Binding-site contacts:
Ligand atom CG2 contacts residue ASN1069 of chain 2.E at 3.3 Å.
Ligand atom C contacts residue THR1065 of chain 2.E at 2.9 Å.
Ligand atom CE2 contacts residue GLN1074 of chain 2.E at 3.2 Å.
Ligand atom CB contacts residue GLN1074 of chain 2.E at 3.3 Å.
Ligand atom O contacts residue THR1065 of chain 2.E at 3.5 Å (h-bond).
Ligand atom OD1 contacts residue LYS431 of chain 2.HD at 2.6 Å (salt-bridge).
Ligand atom CZ contacts residue ASP1073 of chain 2.E at 3.6 Å.
Ligand atom C contacts residue ASN1069 of chain 2.E at 3.7 Å.
Ligand atom NH1 contacts residue ASN1069 of chain 2.E at 2.6 Å (h-bond).
Ligand atom NH2 contacts residue ASP1073 of chain 2.E at 3.0 Å (salt-bridge).
Ligand atom CD2 contacts residue GLN1074 of chain 2.E at 3.2 Å.
Ligand atom CG1 contacts residue PHE1068 of chain 2.E at 3.6 Å (hydrophobic).
Ligand atom NZ contacts residue ASP1073 of chain 2.E at 3.3 Å (salt-bridge).
Ligand atom CZ contacts residue GLN1074 of chain 2.E at 3.4 Å.
Ligand atom N contacts residue ASN1069 of chain 2.E at 3.0 Å (h-bond).
Ligand atom CB contacts residue GLN1074 of chain 2.E at 3.7 Å.
Ligand atom CG2 contacts residue PHE1068 of chain 2.E at 3.6 Å (hydrophobic).
Ligand atom CG contacts residue LYS431 of chain 2.HD at 3.6 Å.
Ligand atom CD contacts residue GLN1074 of chain 2.E at 2.8 Å.
Ligand atom NE contacts residue GLN1074 of chain 2.E at 3.6 Å (h-bond).
Ligand atom O contacts residue ARG1049 of chain 2.E at 3.0 Å.
Ligand atom CA contacts residue THR1065 of chain 2.E at 2.7 Å.
Ligand atom CA contacts residue ASN1069 of chain 2.E at 3.4 Å.
Ligand atom C contacts residue THR1065 of chain 2.E at 3.7 Å.
Ligand atom NH1 contacts residue ASP1073 of chain 2.E at 3.4 Å (salt-bridge).
Ligand atom N contacts residue THR1065 of chain 2.E at 2.3 Å (h-bond).
Ligand atom O contacts residue ASN1069 of chain 2.E at 3.0 Å (h-bond).
Ligand atom CD1 contacts residue ILE1053 of chain 2.E at 3.6 Å (hydrophobic).
Ligand atom CG contacts residue THR1065 of chain 2.E at 3.6 Å.
Ligand atom CG contacts residue GLN1074 of chain 2.E at 3.5 Å.
Ligand atom CD1 contacts residue THR1065 of chain 2.E at 2.6 Å.
Ligand atom CD2 contacts residue ALA1075 of chain 2.E at 3.6 Å (hydrophobic).
Ligand atom CD1 contacts residue LEU1064 of chain 2.E at 3.4 Å (hydrophobic).
Ligand atom CD1 contacts residue PHE1068 of chain 2.E at 3.5 Å (hydrophobic).
Ligand atom CB contacts residue THR1065 of chain 2.E at 3.6 Å.
Ligand atom CD contacts residue ASN1069 of chain 2.E at 3.7 Å.
Ligand atom O contacts residue THR1065 of chain 2.E at 2.7 Å.
Ligand atom CD1 contacts residue ARG1049 of chain 2.E at 3.0 Å.
Ligand atom CA contacts residue THR1065 of chain 2.E at 3.4 Å.
Ligand atom NH1 contacts residue GLN1074 of chain 2.E at 3.8 Å.

Sequence of chain 2.HD:
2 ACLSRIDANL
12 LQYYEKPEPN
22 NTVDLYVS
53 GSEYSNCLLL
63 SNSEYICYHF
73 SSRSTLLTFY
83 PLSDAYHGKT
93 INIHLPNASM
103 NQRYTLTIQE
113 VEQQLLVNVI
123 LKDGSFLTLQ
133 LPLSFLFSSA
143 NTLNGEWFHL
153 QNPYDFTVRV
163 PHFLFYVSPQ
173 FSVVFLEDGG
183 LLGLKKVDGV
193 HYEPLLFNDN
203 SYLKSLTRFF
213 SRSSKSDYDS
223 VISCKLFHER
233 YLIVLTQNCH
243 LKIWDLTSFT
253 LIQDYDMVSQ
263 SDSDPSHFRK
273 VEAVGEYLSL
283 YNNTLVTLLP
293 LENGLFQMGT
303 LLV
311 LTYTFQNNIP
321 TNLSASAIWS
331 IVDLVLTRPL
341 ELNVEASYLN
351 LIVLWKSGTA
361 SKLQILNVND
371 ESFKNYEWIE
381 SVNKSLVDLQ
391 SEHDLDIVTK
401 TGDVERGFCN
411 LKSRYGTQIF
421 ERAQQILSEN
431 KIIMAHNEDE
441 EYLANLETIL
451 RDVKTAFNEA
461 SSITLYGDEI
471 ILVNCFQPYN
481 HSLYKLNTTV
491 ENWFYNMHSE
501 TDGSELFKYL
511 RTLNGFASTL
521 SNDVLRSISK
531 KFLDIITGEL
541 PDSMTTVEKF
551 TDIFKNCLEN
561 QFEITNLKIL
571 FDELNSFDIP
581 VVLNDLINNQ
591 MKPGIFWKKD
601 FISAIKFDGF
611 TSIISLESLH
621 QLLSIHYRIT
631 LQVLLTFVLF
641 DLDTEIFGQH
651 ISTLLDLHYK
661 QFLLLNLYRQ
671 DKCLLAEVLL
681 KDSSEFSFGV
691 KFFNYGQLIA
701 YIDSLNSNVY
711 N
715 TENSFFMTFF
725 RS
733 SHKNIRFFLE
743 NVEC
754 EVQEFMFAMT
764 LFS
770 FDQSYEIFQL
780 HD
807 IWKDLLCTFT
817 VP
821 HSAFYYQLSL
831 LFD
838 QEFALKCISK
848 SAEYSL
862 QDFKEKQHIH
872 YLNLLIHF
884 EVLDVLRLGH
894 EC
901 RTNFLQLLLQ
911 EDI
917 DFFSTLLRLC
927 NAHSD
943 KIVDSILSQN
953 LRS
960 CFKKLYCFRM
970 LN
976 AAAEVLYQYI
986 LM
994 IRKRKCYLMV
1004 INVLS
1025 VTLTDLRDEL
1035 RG

A small-molecule ligand and the protein it binds are described below.
Small molecule (SMILES): CC[C@H](C)[C@H](NC(=O)[C@@H](NC(=O)[C@H](CC(C)C)NC(=O)[C@@H](N)CCCCN)C(C)C)C(=O)N[C@@H](CC(N)=O)C(=O)N[C@@H](CCCCN)C(=O)N[C@@H](CC(=O)O)C(=O)N[C@@H](CCSC)C(=O)N[C@@H](CCCN=C(N)N)C(=O)N[C@H](C(=O)N[C@@H](CC(=O)O)C(=O)N[C@@H](CC(C)C)C(=O)N[C@@H](Cc1ccccc1)C(=O)N[C@@H](CO)C(=O)N1CCC[C@H]1C(=O)N1CCC[C@H]1C(=O)N[C@H](C=O)CC(N)=O)[C@@H](C)O

Sequence of chain 2.E:
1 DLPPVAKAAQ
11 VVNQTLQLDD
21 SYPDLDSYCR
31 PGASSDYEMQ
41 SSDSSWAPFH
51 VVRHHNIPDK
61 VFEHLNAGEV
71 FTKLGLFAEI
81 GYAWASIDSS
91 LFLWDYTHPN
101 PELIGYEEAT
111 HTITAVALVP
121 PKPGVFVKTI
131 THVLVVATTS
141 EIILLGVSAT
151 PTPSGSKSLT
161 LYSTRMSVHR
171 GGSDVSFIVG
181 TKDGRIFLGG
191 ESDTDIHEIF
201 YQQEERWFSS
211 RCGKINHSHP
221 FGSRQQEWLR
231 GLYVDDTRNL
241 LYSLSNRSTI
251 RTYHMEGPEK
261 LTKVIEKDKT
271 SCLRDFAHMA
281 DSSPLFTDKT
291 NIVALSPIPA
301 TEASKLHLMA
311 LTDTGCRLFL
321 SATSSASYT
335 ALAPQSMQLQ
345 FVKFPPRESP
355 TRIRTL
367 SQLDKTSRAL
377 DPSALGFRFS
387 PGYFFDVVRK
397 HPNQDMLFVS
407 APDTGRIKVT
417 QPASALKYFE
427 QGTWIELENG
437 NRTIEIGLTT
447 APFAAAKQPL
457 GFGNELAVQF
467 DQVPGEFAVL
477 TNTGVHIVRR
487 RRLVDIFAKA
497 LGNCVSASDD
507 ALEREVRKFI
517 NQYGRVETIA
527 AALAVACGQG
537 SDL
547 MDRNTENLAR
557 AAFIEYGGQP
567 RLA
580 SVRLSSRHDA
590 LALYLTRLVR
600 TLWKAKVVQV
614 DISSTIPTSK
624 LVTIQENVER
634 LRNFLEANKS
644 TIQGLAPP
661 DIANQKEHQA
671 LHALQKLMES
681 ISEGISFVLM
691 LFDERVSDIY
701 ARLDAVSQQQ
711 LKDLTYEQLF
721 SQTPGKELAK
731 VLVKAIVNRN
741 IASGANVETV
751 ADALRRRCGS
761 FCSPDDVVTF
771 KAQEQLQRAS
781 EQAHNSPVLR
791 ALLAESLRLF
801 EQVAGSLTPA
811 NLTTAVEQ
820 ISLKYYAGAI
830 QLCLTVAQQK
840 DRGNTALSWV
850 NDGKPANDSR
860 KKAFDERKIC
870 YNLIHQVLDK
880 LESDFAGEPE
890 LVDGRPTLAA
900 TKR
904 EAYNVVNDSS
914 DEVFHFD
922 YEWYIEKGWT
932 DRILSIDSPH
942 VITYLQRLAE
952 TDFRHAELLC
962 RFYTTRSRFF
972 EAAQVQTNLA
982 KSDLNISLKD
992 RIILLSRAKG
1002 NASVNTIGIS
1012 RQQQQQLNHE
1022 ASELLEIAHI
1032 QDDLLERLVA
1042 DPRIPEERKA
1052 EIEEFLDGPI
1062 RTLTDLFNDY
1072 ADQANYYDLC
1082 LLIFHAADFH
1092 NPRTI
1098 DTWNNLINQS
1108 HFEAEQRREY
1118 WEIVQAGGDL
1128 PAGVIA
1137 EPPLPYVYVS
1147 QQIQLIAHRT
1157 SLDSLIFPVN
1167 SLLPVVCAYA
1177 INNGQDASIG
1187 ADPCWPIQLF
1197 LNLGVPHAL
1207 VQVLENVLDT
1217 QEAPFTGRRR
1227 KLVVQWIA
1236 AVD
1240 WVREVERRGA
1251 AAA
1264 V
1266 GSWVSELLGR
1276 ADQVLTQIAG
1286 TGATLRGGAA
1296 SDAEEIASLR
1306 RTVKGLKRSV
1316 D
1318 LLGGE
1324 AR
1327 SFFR